The small molecule below binds the protein below.
Small molecule (SMILES): CC[C@H](C)[C@H](NC(=O)[C@@H](N)CCCCN)C(=O)N[C@@H](CC(C)C)C(=O)N[C@@H](CC1=NC=NC1)C(=O)N[C@@H](CCCN=C(N)N)C(=O)N[C@@H](CC(C)C)C(=O)N[C@@H](CC(C)C)C(=O)N[C@@H](CCC(N)=O)C(=O)N[C@H](C=O)CC(=O)O

Sequence of chain 1.B:
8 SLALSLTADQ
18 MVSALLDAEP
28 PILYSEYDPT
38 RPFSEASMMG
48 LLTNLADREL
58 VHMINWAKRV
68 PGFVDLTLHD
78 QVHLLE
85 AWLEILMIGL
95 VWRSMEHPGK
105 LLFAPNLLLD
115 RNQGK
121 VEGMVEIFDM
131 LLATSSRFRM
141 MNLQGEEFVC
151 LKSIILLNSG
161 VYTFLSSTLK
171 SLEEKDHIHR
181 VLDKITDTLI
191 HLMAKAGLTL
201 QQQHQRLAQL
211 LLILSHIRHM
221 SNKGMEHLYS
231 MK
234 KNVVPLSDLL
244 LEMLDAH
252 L

Binding-site contacts:
Ligand atom CA contacts residue ILE61 of chain 1.B at 4.0 Å (hydrophobic).
Ligand atom CD2 contacts residue LEU82 of chain 1.B at 3.8 Å (hydrophobic).
Ligand atom CD1 contacts residue GLN78 of chain 1.B at 4.1 Å.
Ligand atom CG contacts residue ILE61 of chain 1.B at 3.8 Å (hydrophobic).
Ligand atom C contacts residue ILE61 of chain 1.B at 4.0 Å (hydrophobic).
Ligand atom CD1 contacts residue GLU245 of chain 1.B at 4.1 Å.
Ligand atom CD2 contacts residue GLU83 of chain 1.B at 3.7 Å.
Ligand atom N contacts residue ILE61 of chain 1.B at 4.0 Å.
Ligand atom O contacts residue LYS65 of chain 1.B at 2.8 Å (salt-bridge).
Ligand atom CD1 contacts residue LEU75 of chain 1.B at 3.9 Å (hydrophobic).
Ligand atom CB contacts residue GLU245 of chain 1.B at 3.6 Å.
Ligand atom CD2 contacts residue MET246 of chain 1.B at 4.0 Å (hydrophobic).
Ligand atom CA contacts residue LYS65 of chain 1.B at 3.8 Å.
Ligand atom CB contacts residue ILE61 of chain 1.B at 4.1 Å (hydrophobic).
Ligand atom N contacts residue GLU245 of chain 1.B at 3.0 Å (salt-bridge).
Ligand atom NZ contacts residue GLU83 of chain 1.B at 3.0 Å (salt-bridge).
Ligand atom C contacts residue LYS65 of chain 1.B at 4.0 Å.
Ligand atom ND1 contacts residue LEU75 of chain 1.B at 3.7 Å.
Ligand atom O contacts residue LYS65 of chain 1.B at 3.2 Å (salt-bridge).
Ligand atom CD1 contacts residue LEU242 of chain 1.B at 4.0 Å (hydrophobic).
Ligand atom CD1 contacts residue LEU242 of chain 1.B at 3.5 Å (hydrophobic).
Ligand atom NE2 contacts residue LEU75 of chain 1.B at 3.5 Å.
Ligand atom CD2 contacts residue VAL79 of chain 1.B at 3.7 Å (hydrophobic).
Ligand atom C contacts residue GLU245 of chain 1.B at 3.8 Å.
Ligand atom CA contacts residue GLU245 of chain 1.B at 3.9 Å.
Ligand atom O contacts residue ILE61 of chain 1.B at 4.0 Å.
Ligand atom CE1 contacts residue LEU75 of chain 1.B at 3.2 Å (hydrophobic).
Ligand atom CD1 contacts residue VAL79 of chain 1.B at 3.6 Å (hydrophobic).
Ligand atom CG contacts residue GLU245 of chain 1.B at 4.1 Å.
Ligand atom CA contacts residue GLU245 of chain 1.B at 3.7 Å.
Ligand atom CE contacts residue GLU83 of chain 1.B at 3.0 Å.
Ligand atom C contacts residue LYS65 of chain 1.B at 3.9 Å.
Ligand atom CG2 contacts residue LEU242 of chain 1.B at 4.1 Å (hydrophobic).
Ligand atom CD1 contacts residue ILE61 of chain 1.B at 3.5 Å (hydrophobic).
Ligand atom CG1 contacts residue GLU245 of chain 1.B at 3.6 Å.
Ligand atom CD2 contacts residue LEU75 of chain 1.B at 4.1 Å (hydrophobic).
Ligand atom CD1 contacts residue ASP241 of chain 1.B at 3.3 Å.
Ligand atom CB contacts residue LEU75 of chain 1.B at 3.8 Å (hydrophobic).
Ligand atom CD2 contacts residue ILE61 of chain 1.B at 3.7 Å (hydrophobic).
Ligand atom CD2 contacts residue GLN78 of chain 1.B at 3.6 Å.